Sequence of chain 1.A:
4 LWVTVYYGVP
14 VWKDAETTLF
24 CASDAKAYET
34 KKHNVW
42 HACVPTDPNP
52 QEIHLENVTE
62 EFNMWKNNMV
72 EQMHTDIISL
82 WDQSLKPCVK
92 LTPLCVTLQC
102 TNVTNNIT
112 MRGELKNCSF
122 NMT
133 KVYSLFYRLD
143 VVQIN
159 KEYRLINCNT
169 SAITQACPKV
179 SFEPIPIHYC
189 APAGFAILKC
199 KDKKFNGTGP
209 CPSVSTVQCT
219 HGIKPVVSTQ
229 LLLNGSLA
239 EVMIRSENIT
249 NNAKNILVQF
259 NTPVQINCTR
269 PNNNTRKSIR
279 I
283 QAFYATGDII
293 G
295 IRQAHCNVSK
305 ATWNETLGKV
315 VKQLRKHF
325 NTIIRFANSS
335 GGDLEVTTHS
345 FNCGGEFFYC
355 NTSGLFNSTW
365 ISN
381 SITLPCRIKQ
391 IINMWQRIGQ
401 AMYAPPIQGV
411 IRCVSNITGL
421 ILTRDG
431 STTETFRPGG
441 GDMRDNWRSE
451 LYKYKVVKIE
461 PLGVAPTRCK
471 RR

Binding-site contacts:
Ligand atom C4 contacts residue NAG1 of chain 1.M at 4.5 Å.
Ligand atom C1 contacts residue NAG1 of chain 1.M at 4.3 Å.
Ligand atom N2 contacts residue SER357 of chain 1.A at 3.7 Å.
Ligand atom N2 contacts residue ASN355 of chain 1.A at 4.5 Å.
Ligand atom O5 contacts residue SER357 of chain 1.A at 4.3 Å.
Ligand atom N2 contacts residue ASN332 of chain 1.A at 2.8 Å (h-bond).
Ligand atom C5 contacts residue ASN332 of chain 1.A at 3.6 Å.
Ligand atom O2 contacts residue NAG2 of chain 1.M at 4.2 Å.
Ligand atom C2 contacts residue ASN332 of chain 1.A at 2.4 Å.
Ligand atom C7 contacts residue SER333 of chain 1.A at 4.4 Å.
Ligand atom C8 contacts residue SER333 of chain 1.A at 4.4 Å.
Ligand atom C3 contacts residue NAG1 of chain 1.M at 4.2 Å.
Ligand atom O7 contacts residue SER333 of chain 1.A at 3.9 Å.
Ligand atom N2 contacts residue NAG2 of chain 1.M at 4.3 Å.
Ligand atom C4 contacts residue ASN332 of chain 1.A at 4.2 Å.
Ligand atom O3 contacts residue NAG1 of chain 1.M at 3.1 Å (h-bond).
Ligand atom C1 contacts residue SER357 of chain 1.A at 3.7 Å.
Ligand atom C7 contacts residue ASN332 of chain 1.A at 3.5 Å.
Ligand atom C1 contacts residue ASN332 of chain 1.A at 1.4 Å.
Ligand atom N2 contacts residue NAG1 of chain 1.M at 3.8 Å.
Ligand atom C2 contacts residue SER357 of chain 1.A at 3.7 Å.
Ligand atom C8 contacts residue NAG2 of chain 1.M at 4.2 Å.
Ligand atom O4 contacts residue NAG2 of chain 1.M at 4.5 Å.
Ligand atom O7 contacts residue ASN332 of chain 1.A at 3.7 Å.
Ligand atom O3 contacts residue NAG2 of chain 1.M at 4.3 Å.
Ligand atom C6 contacts residue ASN332 of chain 1.A at 4.5 Å.
Ligand atom C8 contacts residue THR341 of chain 1.A at 4.3 Å.
Ligand atom C3 contacts residue ASN332 of chain 1.A at 3.8 Å.
Ligand atom C2 contacts residue NAG1 of chain 1.M at 4.0 Å.
Ligand atom O6 contacts residue ASN332 of chain 1.A at 3.9 Å.
Ligand atom O5 contacts residue ASN332 of chain 1.A at 2.4 Å (h-bond).
Ligand atom C5 contacts residue NAG2 of chain 1.M at 4.5 Å.

A protein and the small-molecule ligand that binds it are described below.
Small molecule (SMILES): CC(=O)N[C@H]1[C@H](O[C@H]2[C@H](O)[C@@H](NC(C)=O)CO[C@@H]2CO)O[C@H](CO)[C@@H](O[C@@H]2O[C@H](CO)[C@@H](O)[C@H](O)[C@@H]2O)[C@@H]1O